Sequence of chain 1.A:
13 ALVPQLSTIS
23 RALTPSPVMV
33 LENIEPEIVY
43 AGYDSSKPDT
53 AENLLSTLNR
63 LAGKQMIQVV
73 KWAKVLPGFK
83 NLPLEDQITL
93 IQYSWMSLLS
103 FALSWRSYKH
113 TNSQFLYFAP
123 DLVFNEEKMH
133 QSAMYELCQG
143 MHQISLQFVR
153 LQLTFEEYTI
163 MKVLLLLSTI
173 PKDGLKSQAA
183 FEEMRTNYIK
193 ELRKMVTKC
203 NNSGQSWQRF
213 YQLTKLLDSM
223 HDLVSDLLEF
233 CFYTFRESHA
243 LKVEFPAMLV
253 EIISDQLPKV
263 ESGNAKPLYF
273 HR

Binding-site contacts:
Ligand atom O4 contacts residue PHE232 of chain 1.A at 3.9 Å.
Ligand atom O5 contacts residue THR236 of chain 1.A at 2.8 Å (h-bond).
Ligand atom O1 contacts residue ARG108 of chain 1.A at 2.7 Å (salt-bridge).
Ligand atom O5 contacts residue PHE247 of chain 1.A at 3.5 Å.
Ligand atom O2 contacts residue LEU60 of chain 1.A at 2.9 Å (h-bond).
Ligand atom C11 contacts residue LEU60 of chain 1.A at 3.9 Å (hydrophobic).
Ligand atom O1 contacts residue PHE120 of chain 1.A at 3.6 Å.
Ligand atom C3 contacts residue PHE120 of chain 1.A at 3.6 Å (hydrophobic).
Ligand atom O5 contacts residue ASN61 of chain 1.A at 3.1 Å (h-bond).
Ligand atom C1 contacts residue LEU60 of chain 1.A at 3.7 Å (hydrophobic).
Ligand atom C20 contacts residue PHE232 of chain 1.A at 3.9 Å (hydrophobic).
Ligand atom C3 contacts residue ARG108 of chain 1.A at 3.9 Å.
Ligand atom C2 contacts residue GLN67 of chain 1.A at 3.4 Å.
Ligand atom O4 contacts residue CYS233 of chain 1.A at 3.0 Å.
Ligand atom C4 contacts residue LEU101 of chain 1.A at 3.7 Å (hydrophobic).
Ligand atom C3 contacts residue GLN67 of chain 1.A at 3.6 Å.
Ligand atom O1 contacts residue GLN67 of chain 1.A at 3.3 Å (h-bond).
Ligand atom C12 contacts residue ASN61 of chain 1.A at 3.2 Å.
Ligand atom O5 contacts residue VAL245 of chain 1.A at 3.6 Å.
Ligand atom O4 contacts residue THR236 of chain 1.A at 3.1 Å (h-bond).
Ligand atom C11 contacts residue ASN61 of chain 1.A at 3.9 Å.
Ligand atom C7 contacts residue MET143 of chain 1.A at 3.7 Å (hydrophobic).
Ligand atom C2 contacts residue LEU63 of chain 1.A at 3.8 Å (hydrophobic).
Ligand atom O2 contacts residue ALA64 of chain 1.A at 3.4 Å.
Ligand atom C21 contacts residue ASN61 of chain 1.A at 3.5 Å.
Ligand atom C16 contacts residue MET136 of chain 1.A at 3.8 Å (hydrophobic).
Ligand atom O2 contacts residue ASN61 of chain 1.A at 3.5 Å (h-bond).
Ligand atom C20 contacts residue THR236 of chain 1.A at 3.8 Å.
Ligand atom C6 contacts residue MET143 of chain 1.A at 3.9 Å (hydrophobic).
Ligand atom C19 contacts residue ALA64 of chain 1.A at 3.7 Å (hydrophobic).
Ligand atom O1 contacts residue LEU105 of chain 1.A at 3.9 Å.
Ligand atom C4 contacts residue PHE120 of chain 1.A at 3.9 Å (hydrophobic).
Ligand atom C18 contacts residue ASN61 of chain 1.A at 3.7 Å.
Ligand atom C12 contacts residue LEU60 of chain 1.A at 3.9 Å (hydrophobic).
Ligand atom O3 contacts residue LEU57 of chain 1.A at 3.5 Å.
Ligand atom C19 contacts residue LEU101 of chain 1.A at 3.7 Å (hydrophobic).
Ligand atom O3 contacts residue MET136 of chain 1.A at 3.3 Å (h-bond).
Ligand atom C21 contacts residue THR236 of chain 1.A at 3.7 Å.
Ligand atom C16 contacts residue PHE232 of chain 1.A at 3.5 Å (hydrophobic).
Ligand atom C1 contacts residue ALA64 of chain 1.A at 3.9 Å (hydrophobic).

The protein below binds the small molecule below.
Small molecule (SMILES): C[C@]12C=CC(=O)C=C1CC[C@@H]1[C@@H]2C(=O)C[C@@]2(C)[C@H]1CC[C@]2(O)C(O)=CO